Sequence of chain 1.A:
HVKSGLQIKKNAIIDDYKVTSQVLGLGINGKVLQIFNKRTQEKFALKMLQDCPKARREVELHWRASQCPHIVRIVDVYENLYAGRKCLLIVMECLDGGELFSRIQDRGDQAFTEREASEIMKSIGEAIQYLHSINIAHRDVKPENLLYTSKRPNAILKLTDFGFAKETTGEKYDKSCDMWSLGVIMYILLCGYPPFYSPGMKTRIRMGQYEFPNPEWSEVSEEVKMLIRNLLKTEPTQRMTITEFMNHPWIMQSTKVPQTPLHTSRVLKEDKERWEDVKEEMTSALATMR

Binding-site contacts:
Ligand atom C29 contacts residue GLU101 of chain 1.A at 3.8 Å.
Ligand atom C40 contacts residue LEU28 of chain 1.A at 3.7 Å (hydrophobic).
Ligand atom C10 contacts residue LEU26 of chain 1.A at 3.8 Å (hydrophobic).
Ligand atom C6 contacts residue GLU95 of chain 1.A at 3.3 Å.
Ligand atom C43 contacts residue ASP163 of chain 1.A at 3.3 Å.
Ligand atom N46 contacts residue GLY29 of chain 1.A at 3.8 Å.
Ligand atom C19 contacts residue LEU97 of chain 1.A at 3.4 Å (hydrophobic).
Ligand atom C16 contacts residue LEU97 of chain 1.A at 3.8 Å (hydrophobic).
Ligand atom N8 contacts residue ALA47 of chain 1.A at 3.8 Å.
Ligand atom C18 contacts residue LEU97 of chain 1.A at 3.6 Å (hydrophobic).
Ligand atom C3 contacts residue LEU149 of chain 1.A at 3.9 Å (hydrophobic).
Ligand atom N15 contacts residue LEU97 of chain 1.A at 3.7 Å.
Ligand atom N46 contacts residue ASP163 of chain 1.A at 2.8 Å (salt-bridge).
Ligand atom C33 contacts residue MET94 of chain 1.A at 3.7 Å (hydrophobic).
Ligand atom C38 contacts residue VAL34 of chain 1.A at 3.8 Å (hydrophobic).
Ligand atom C43 contacts residue GLY29 of chain 1.A at 3.6 Å.
Ligand atom C43 contacts residue ASN147 of chain 1.A at 3.5 Å.
Ligand atom O28 contacts residue GLU101 of chain 1.A at 3.7 Å.
Ligand atom C4 contacts residue LEU149 of chain 1.A at 3.8 Å (hydrophobic).
Ligand atom C43 contacts residue LEU28 of chain 1.A at 3.6 Å (hydrophobic).
Ligand atom C12 contacts residue LEU97 of chain 1.A at 3.3 Å (hydrophobic).
Ligand atom C6 contacts residue ALA47 of chain 1.A at 3.5 Å (hydrophobic).
Ligand atom N8 contacts residue LEU97 of chain 1.A at 3.2 Å (h-bond).
Ligand atom N46 contacts residue ASN147 of chain 1.A at 3.9 Å.
Ligand atom O49 contacts residue ASP163 of chain 1.A at 3.4 Å.
Ligand atom C13 contacts residue LEU97 of chain 1.A at 3.5 Å (hydrophobic).
Ligand atom C25 contacts residue GLY100 of chain 1.A at 3.8 Å.
Ligand atom C39 contacts residue VAL34 of chain 1.A at 3.8 Å (hydrophobic).
Ligand atom O49 contacts residue LYS49 of chain 1.A at 3.1 Å (salt-bridge).
Ligand atom C10 contacts residue LEU149 of chain 1.A at 3.6 Å (hydrophobic).
Ligand atom C48 contacts residue ASP163 of chain 1.A at 3.6 Å.
Ligand atom C6 contacts residue LEU97 of chain 1.A at 3.8 Å (hydrophobic).
Ligand atom C13 contacts residue LEU26 of chain 1.A at 3.6 Å (hydrophobic).
Ligand atom C35 contacts residue MET94 of chain 1.A at 3.6 Å (hydrophobic).
Ligand atom C12 contacts residue LEU26 of chain 1.A at 3.8 Å (hydrophobic).
Ligand atom N15 contacts residue LEU26 of chain 1.A at 3.8 Å.
Ligand atom C22 contacts residue GLY100 of chain 1.A at 3.4 Å.
Ligand atom C48 contacts residue LYS49 of chain 1.A at 3.9 Å.
Ligand atom C19 contacts residue LEU26 of chain 1.A at 3.6 Å (hydrophobic).
Ligand atom C13 contacts residue CYS96 of chain 1.A at 3.5 Å (hydrophobic).

A protein and the small-molecule ligand that binds it are described below.
Small molecule (SMILES): COCCOc1cncc(-c2cc3c(ccc4c5c([nH]c43)CCNC5=O)cn2)c1